Sequence of chain 3.E:
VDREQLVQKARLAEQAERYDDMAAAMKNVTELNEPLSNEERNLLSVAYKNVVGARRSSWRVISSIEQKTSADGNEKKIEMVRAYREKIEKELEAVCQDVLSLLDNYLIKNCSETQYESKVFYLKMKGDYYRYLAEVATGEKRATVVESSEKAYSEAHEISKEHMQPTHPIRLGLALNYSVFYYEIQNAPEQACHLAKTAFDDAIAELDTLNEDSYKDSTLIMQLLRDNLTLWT

Binding-site contacts:
Ligand atom O2P contacts residue TYR132 of chain 3.E at 2.8 Å (h-bond).
Ligand atom N contacts residue ASN228 of chain 3.E at 3.1 Å (h-bond).
Ligand atom O3P contacts residue TYR132 of chain 3.E at 3.8 Å.
Ligand atom N contacts residue LEU176 of chain 3.E at 3.4 Å.
Ligand atom P contacts residue ARG56 of chain 3.E at 3.7 Å.
Ligand atom O contacts residue LYS49 of chain 3.E at 3.6 Å (salt-bridge).
Ligand atom CA contacts residue LEU176 of chain 3.E at 3.7 Å (hydrophobic).
Ligand atom N contacts residue GLU184 of chain 3.E at 4.0 Å.
Ligand atom CA contacts residue ASN228 of chain 3.E at 3.8 Å.
Ligand atom CB contacts residue ASN177 of chain 3.E at 3.5 Å.
Ligand atom CB contacts residue ASN177 of chain 3.E at 3.4 Å.
Ligand atom O2P contacts residue LYS49 of chain 3.E at 3.8 Å.
Ligand atom P contacts residue ARG131 of chain 3.E at 3.7 Å.
Ligand atom O3P contacts residue LYS49 of chain 3.E at 2.7 Å (salt-bridge).
Ligand atom O contacts residue LEU176 of chain 3.E at 3.9 Å.
Ligand atom CB contacts residue TRP232 of chain 3.E at 3.6 Å (hydrophobic).
Ligand atom CD contacts residue LEU224 of chain 3.E at 3.7 Å (hydrophobic).
Ligand atom CB contacts residue VAL180 of chain 3.E at 3.9 Å (hydrophobic).
Ligand atom CA contacts residue ASN177 of chain 3.E at 3.7 Å.
Ligand atom N contacts residue ASN177 of chain 3.E at 2.8 Å (h-bond).
Ligand atom C contacts residue LEU176 of chain 3.E at 3.7 Å (hydrophobic).
Ligand atom O2P contacts residue ASN177 of chain 3.E at 3.9 Å.
Ligand atom CD1 contacts residue ILE221 of chain 3.E at 3.8 Å (hydrophobic).
Ligand atom C contacts residue ASN228 of chain 3.E at 3.9 Å.
Ligand atom P contacts residue LYS49 of chain 3.E at 3.8 Å.
Ligand atom O1P contacts residue ARG131 of chain 3.E at 2.9 Å (salt-bridge).
Ligand atom C contacts residue ASN228 of chain 3.E at 4.0 Å.
Ligand atom O contacts residue VAL180 of chain 3.E at 3.7 Å.
Ligand atom O2P contacts residue ARG131 of chain 3.E at 2.7 Å (salt-bridge).
Ligand atom CA contacts residue ASN228 of chain 3.E at 4.0 Å.
Ligand atom O1P contacts residue ARG56 of chain 3.E at 2.8 Å (salt-bridge).
Ligand atom CB contacts residue ARG131 of chain 3.E at 3.9 Å.
Ligand atom CG2 contacts residue LEU224 of chain 3.E at 4.0 Å (hydrophobic).
Ligand atom CB contacts residue ASN228 of chain 3.E at 3.9 Å.
Ligand atom O3P contacts residue ARG56 of chain 3.E at 2.7 Å (salt-bridge).
Ligand atom CA contacts residue ASN177 of chain 3.E at 3.5 Å.
Ligand atom CG2 contacts residue ASN228 of chain 3.E at 3.1 Å.
Ligand atom P contacts residue TYR132 of chain 3.E at 3.9 Å.
Ligand atom C contacts residue ASN177 of chain 3.E at 3.6 Å.
Ligand atom O contacts residue ASN228 of chain 3.E at 2.9 Å (h-bond).

A small-molecule ligand and the protein it binds are described below.
Small molecule (SMILES): CC[C@H](C)[C@H](NC(=O)[C@H](C)NC(=O)[C@H](C)N)C(=O)N[C@@H](COP(=O)(O)O)C(=O)N[C@@H](CC(C)C)C(=O)N1CCC[C@H]1C(=O)O